Binding-site contacts:
Ligand atom C1 contacts residue VAL67 of chain 1.D at 3.7 Å (hydrophobic).
Ligand atom N2 contacts residue ARG487 of chain 1.D at 2.8 Å (salt-bridge).
Ligand atom FE contacts residue CYS558 of chain 1.D at 2.3 Å.
Ligand atom O1 contacts residue VAL508 of chain 1.D at 3.3 Å.
Ligand atom O1 contacts residue VAL67 of chain 1.D at 3.4 Å.
Ligand atom O1 contacts residue CYS64 of chain 1.D at 3.9 Å.
Ligand atom C1 contacts residue CYS558 of chain 1.D at 2.9 Å (hydrophobic).
Ligand atom O1 contacts residue PRO509 of chain 1.D at 3.5 Å.
Ligand atom O1 contacts residue CYS558 of chain 1.D at 3.7 Å.
Ligand atom O4 contacts residue CYS555 of chain 1.D at 3.0 Å.
Ligand atom C3 contacts residue CYS555 of chain 1.D at 3.9 Å (hydrophobic).
Ligand atom N3 contacts residue CYS558 of chain 1.D at 3.5 Å.
Ligand atom C3 contacts residue SER510 of chain 1.D at 3.8 Å.
Ligand atom C3 contacts residue CYS558 of chain 1.D at 3.1 Å (hydrophobic).
Ligand atom O1 contacts residue ALA485 of chain 1.D at 3.7 Å.
Ligand atom C2 contacts residue ALA485 of chain 1.D at 3.7 Å (hydrophobic).
Ligand atom N2 contacts residue CYS64 of chain 1.D at 3.5 Å.
Ligand atom C3 contacts residue VAL508 of chain 1.D at 3.8 Å (hydrophobic).
Ligand atom C1 contacts residue CYS64 of chain 1.D at 3.0 Å (hydrophobic).
Ligand atom O4 contacts residue CYS558 of chain 1.D at 3.0 Å (h-bond).
Ligand atom N3 contacts residue SER510 of chain 1.D at 2.8 Å (h-bond).
Ligand atom C1 contacts residue VAL508 of chain 1.D at 3.5 Å (hydrophobic).
Ligand atom O1 contacts residue HIS68 of chain 1.D at 3.4 Å (h-bond).
Ligand atom O4 contacts residue ARG487 of chain 1.D at 3.1 Å.
Ligand atom NI contacts residue CYS64 of chain 1.D at 2.7 Å.
Ligand atom C2 contacts residue ARG487 of chain 1.D at 3.5 Å.
Ligand atom C1 contacts residue HIS68 of chain 1.D at 3.6 Å.
Ligand atom C2 contacts residue CYS64 of chain 1.D at 3.1 Å (hydrophobic).
Ligand atom FE contacts residue CYS64 of chain 1.D at 2.3 Å.
Ligand atom C3 contacts residue ARG487 of chain 1.D at 3.5 Å.
Ligand atom N3 contacts residue PRO509 of chain 1.D at 3.5 Å.
Ligand atom N2 contacts residue PRO486 of chain 1.D at 3.2 Å (h-bond).
Ligand atom N3 contacts residue ARG487 of chain 1.D at 3.6 Å.
Ligand atom O4 contacts residue CYS64 of chain 1.D at 2.8 Å (h-bond).
Ligand atom N2 contacts residue ALA485 of chain 1.D at 3.3 Å.
Ligand atom C3 contacts residue PRO509 of chain 1.D at 3.7 Å (hydrophobic).
Ligand atom NI contacts residue CYS61 of chain 1.D at 2.2 Å.
Ligand atom O1 contacts residue LEU490 of chain 1.D at 3.5 Å.
Ligand atom NI contacts residue CYS558 of chain 1.D at 2.6 Å.
Ligand atom NI contacts residue CYS555 of chain 1.D at 2.2 Å.

This protein binds this small molecule.
Small molecule (SMILES): N#C[Fe](C#N)(C#[O+])O[Ni]

Sequence of chain 1.D:
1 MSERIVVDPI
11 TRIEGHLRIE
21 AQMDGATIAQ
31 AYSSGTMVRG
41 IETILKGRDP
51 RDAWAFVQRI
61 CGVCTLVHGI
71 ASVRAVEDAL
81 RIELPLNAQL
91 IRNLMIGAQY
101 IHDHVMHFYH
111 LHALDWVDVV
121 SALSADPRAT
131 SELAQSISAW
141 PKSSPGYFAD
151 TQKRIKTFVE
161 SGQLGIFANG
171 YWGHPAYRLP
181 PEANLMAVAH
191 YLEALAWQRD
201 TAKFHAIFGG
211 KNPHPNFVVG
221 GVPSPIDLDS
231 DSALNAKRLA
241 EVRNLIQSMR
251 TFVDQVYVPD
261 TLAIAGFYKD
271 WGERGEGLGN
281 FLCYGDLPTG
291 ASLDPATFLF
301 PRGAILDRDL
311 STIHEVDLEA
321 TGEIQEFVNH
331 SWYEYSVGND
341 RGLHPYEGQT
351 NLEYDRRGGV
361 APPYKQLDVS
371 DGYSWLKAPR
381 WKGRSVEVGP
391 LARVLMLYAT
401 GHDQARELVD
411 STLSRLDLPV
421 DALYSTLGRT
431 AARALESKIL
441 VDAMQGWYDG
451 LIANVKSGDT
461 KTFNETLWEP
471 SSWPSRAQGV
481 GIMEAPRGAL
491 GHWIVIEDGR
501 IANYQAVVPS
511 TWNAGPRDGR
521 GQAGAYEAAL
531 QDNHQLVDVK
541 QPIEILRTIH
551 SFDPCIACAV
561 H